The small molecule below binds the protein below.
Small molecule (SMILES): CC(=O)N[C@@H]1[C@@H](O[C@@H]2O[C@H](CO)[C@H](O)[C@H](O[C@]3(C(=O)O)C[C@H](O)[C@@H](NC(C)=O)[C@H]([C@H](O)[C@H](O)CO)O3)[C@H]2O)[C@H](O)[C@@H](CO[C@]2(C(=O)O)C[C@H](O)[C@@H](NC(C)=O)[C@H]([C@H](O)[C@H](O)CO)O2)O[C@H]1O

Sequence of chain 21.D:
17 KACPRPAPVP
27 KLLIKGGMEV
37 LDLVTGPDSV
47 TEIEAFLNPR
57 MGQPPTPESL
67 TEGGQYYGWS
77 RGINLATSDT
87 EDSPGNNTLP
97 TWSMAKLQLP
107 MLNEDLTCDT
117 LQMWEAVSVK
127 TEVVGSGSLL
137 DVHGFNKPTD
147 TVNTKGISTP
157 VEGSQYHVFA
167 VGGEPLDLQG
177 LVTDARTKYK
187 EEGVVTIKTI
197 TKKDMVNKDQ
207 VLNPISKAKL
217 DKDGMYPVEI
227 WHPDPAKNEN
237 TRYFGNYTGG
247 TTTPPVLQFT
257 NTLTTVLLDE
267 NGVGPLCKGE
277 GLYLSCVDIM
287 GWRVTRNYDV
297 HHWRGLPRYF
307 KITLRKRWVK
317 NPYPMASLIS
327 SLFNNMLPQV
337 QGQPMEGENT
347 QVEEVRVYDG

Sequence of chain 21.C:
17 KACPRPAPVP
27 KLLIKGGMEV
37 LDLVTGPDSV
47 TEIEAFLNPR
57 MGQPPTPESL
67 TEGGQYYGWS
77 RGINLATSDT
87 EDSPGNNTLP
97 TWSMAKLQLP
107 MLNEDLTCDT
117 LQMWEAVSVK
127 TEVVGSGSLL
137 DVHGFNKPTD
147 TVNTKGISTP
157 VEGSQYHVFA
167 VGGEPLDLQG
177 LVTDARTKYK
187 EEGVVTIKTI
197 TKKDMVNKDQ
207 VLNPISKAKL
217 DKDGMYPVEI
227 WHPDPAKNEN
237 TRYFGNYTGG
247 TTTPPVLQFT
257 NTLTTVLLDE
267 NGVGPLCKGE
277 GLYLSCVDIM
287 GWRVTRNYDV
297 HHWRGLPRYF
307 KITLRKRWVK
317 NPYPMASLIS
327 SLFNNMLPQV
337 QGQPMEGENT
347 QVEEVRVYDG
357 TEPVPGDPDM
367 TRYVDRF

Binding-site contacts:
Ligand atom C3 contacts residue HIS298 of chain 21.C at 4.0 Å.
Ligand atom O1A contacts residue GLY78 of chain 21.C at 3.1 Å (h-bond).
Ligand atom C2 contacts residue GLY78 of chain 21.C at 4.0 Å.
Ligand atom O10 contacts residue ASN293 of chain 21.C at 4.5 Å.
Ligand atom C1 contacts residue TYR72 of chain 21.C at 4.3 Å (hydrophobic).
Ligand atom O4 contacts residue GLY78 of chain 21.C at 3.4 Å.
Ligand atom O1B contacts residue ARG77 of chain 21.C at 3.1 Å (salt-bridge).
Ligand atom O4 contacts residue TYR72 of chain 21.C at 4.0 Å.
Ligand atom C1 contacts residue GLY78 of chain 21.C at 4.0 Å.
Ligand atom O6 contacts residue ASN93 of chain 21.C at 4.3 Å.
Ligand atom C6 contacts residue ASN93 of chain 21.C at 3.9 Å.
Ligand atom C5 contacts residue TYR72 of chain 21.C at 3.5 Å (hydrophobic).
Ligand atom O4 contacts residue THR291 of chain 21.C at 3.9 Å.
Ligand atom O3 contacts residue GLY78 of chain 21.C at 3.5 Å.
Ligand atom C3 contacts residue GLY78 of chain 21.C at 3.8 Å.
Ligand atom C3 contacts residue ARG77 of chain 21.C at 4.3 Å.
Ligand atom C6 contacts residue TYR72 of chain 21.C at 3.7 Å (hydrophobic).
Ligand atom O4 contacts residue HIS298 of chain 21.C at 3.1 Å (h-bond).
Ligand atom C4 contacts residue HIS298 of chain 21.C at 3.9 Å.
Ligand atom O1B contacts residue TYR72 of chain 21.C at 4.2 Å.
Ligand atom C10 contacts residue TYR72 of chain 21.C at 4.0 Å (hydrophobic).
Ligand atom C1 contacts residue ARG77 of chain 21.C at 3.4 Å.
Ligand atom O1B contacts residue SER89 of chain 21.C at 4.4 Å.
Ligand atom O8 contacts residue TYR72 of chain 21.C at 4.0 Å.
Ligand atom O8 contacts residue ARG77 of chain 21.C at 3.5 Å (salt-bridge).
Ligand atom C4 contacts residue GLY78 of chain 21.C at 3.5 Å.
Ligand atom C11 contacts residue TYR72 of chain 21.C at 4.2 Å (hydrophobic).
Ligand atom N5 contacts residue TYR72 of chain 21.C at 2.9 Å (h-bond).
Ligand atom C8 contacts residue ARG77 of chain 21.C at 4.4 Å.
Ligand atom C7 contacts residue TYR72 of chain 21.C at 4.3 Å (hydrophobic).
Ligand atom O1A contacts residue ARG77 of chain 21.C at 2.9 Å (salt-bridge).
Ligand atom O1A contacts residue TYR72 of chain 21.C at 4.0 Å.
Ligand atom C11 contacts residue ASP85 of chain 21.D at 4.0 Å.
Ligand atom C3 contacts residue GLY78 of chain 21.C at 4.1 Å.
Ligand atom C4 contacts residue TYR72 of chain 21.C at 3.5 Å (hydrophobic).
Ligand atom O4 contacts residue ILE79 of chain 21.C at 3.9 Å.
Ligand atom O4 contacts residue ASN80 of chain 21.C at 4.4 Å.